The small molecule below binds the protein below.
Small molecule (SMILES): CC(=O)N[C@H]1[C@H](O[C@H]2[C@H](O)[C@@H](NC(C)=O)CO[C@@H]2CO)O[C@H](CO)[C@@H](O[C@@H]2O[C@H](CO[C@H]3O[C@H](CO)[C@@H](O)[C@H](O)[C@@H]3O)[C@@H](O)[C@H](O[C@H]3O[C@H](CO)[C@@H](O)[C@H](O)[C@@H]3O)[C@@H]2O)[C@@H]1O

Binding-site contacts:
Ligand atom O5 contacts residue TYR41 of chain 60.E at 4.4 Å.
Ligand atom C2 contacts residue ARG358 of chain 60.E at 4.3 Å.
Ligand atom C2 contacts residue ASN388 of chain 60.E at 2.5 Å.
Ligand atom C6 contacts residue ARG358 of chain 60.E at 4.4 Å.
Ligand atom C1 contacts residue ARG358 of chain 60.E at 3.7 Å.
Ligand atom C4 contacts residue TYR41 of chain 60.E at 3.9 Å (hydrophobic).
Ligand atom N2 contacts residue ASN388 of chain 60.E at 2.9 Å (h-bond).
Ligand atom O6 contacts residue TYR386 of chain 60.E at 4.0 Å.
Ligand atom C7 contacts residue TYR41 of chain 60.E at 3.5 Å (hydrophobic).
Ligand atom C5 contacts residue ASP338 of chain 60.E at 3.5 Å.
Ligand atom O7 contacts residue ASN388 of chain 60.E at 3.9 Å.
Ligand atom O4 contacts residue TYR41 of chain 60.E at 3.5 Å (h-bond).
Ligand atom C7 contacts residue ASN388 of chain 60.E at 3.6 Å.
Ligand atom C5 contacts residue ASN388 of chain 60.E at 3.6 Å.
Ligand atom C8 contacts residue TYR41 of chain 60.E at 3.6 Å (hydrophobic).
Ligand atom O4 contacts residue ASP338 of chain 60.E at 4.2 Å.
Ligand atom O7 contacts residue GLN39 of chain 60.E at 2.9 Å (h-bond).
Ligand atom C3 contacts residue ASP338 of chain 60.E at 4.5 Å.
Ligand atom C8 contacts residue SER390 of chain 60.E at 3.3 Å.
Ligand atom C4 contacts residue ASP338 of chain 60.E at 4.3 Å.
Ligand atom O6 contacts residue TYR41 of chain 60.E at 3.6 Å.
Ligand atom N2 contacts residue TYR41 of chain 60.E at 4.3 Å.
Ligand atom C6 contacts residue TYR41 of chain 60.E at 3.6 Å (hydrophobic).
Ligand atom O7 contacts residue TYR41 of chain 60.E at 3.3 Å (h-bond).
Ligand atom C3 contacts residue TYR41 of chain 60.E at 4.2 Å (hydrophobic).
Ligand atom C1 contacts residue ASN388 of chain 60.E at 1.4 Å.
Ligand atom C7 contacts residue SER390 of chain 60.E at 4.2 Å.
Ligand atom O6 contacts residue ASP338 of chain 60.E at 2.9 Å (salt-bridge).
Ligand atom C1 contacts residue ASP338 of chain 60.E at 4.3 Å.
Ligand atom O6 contacts residue HIS339 of chain 60.E at 3.9 Å.
Ligand atom O5 contacts residue ARG358 of chain 60.E at 3.4 Å (salt-bridge).
Ligand atom C7 contacts residue GLN39 of chain 60.E at 4.1 Å.
Ligand atom C5 contacts residue TYR41 of chain 60.E at 3.4 Å (hydrophobic).
Ligand atom C3 contacts residue ASN388 of chain 60.E at 3.8 Å.
Ligand atom O6 contacts residue ARG358 of chain 60.E at 3.3 Å.
Ligand atom C8 contacts residue GLU61 of chain 60.E at 3.3 Å.
Ligand atom O5 contacts residue ASN388 of chain 60.E at 2.3 Å (h-bond).
Ligand atom C6 contacts residue ASP338 of chain 60.E at 3.3 Å.
Ligand atom C4 contacts residue ASN388 of chain 60.E at 4.2 Å.
Ligand atom O5 contacts residue ASP338 of chain 60.E at 4.2 Å.

Sequence of chain 60.E:
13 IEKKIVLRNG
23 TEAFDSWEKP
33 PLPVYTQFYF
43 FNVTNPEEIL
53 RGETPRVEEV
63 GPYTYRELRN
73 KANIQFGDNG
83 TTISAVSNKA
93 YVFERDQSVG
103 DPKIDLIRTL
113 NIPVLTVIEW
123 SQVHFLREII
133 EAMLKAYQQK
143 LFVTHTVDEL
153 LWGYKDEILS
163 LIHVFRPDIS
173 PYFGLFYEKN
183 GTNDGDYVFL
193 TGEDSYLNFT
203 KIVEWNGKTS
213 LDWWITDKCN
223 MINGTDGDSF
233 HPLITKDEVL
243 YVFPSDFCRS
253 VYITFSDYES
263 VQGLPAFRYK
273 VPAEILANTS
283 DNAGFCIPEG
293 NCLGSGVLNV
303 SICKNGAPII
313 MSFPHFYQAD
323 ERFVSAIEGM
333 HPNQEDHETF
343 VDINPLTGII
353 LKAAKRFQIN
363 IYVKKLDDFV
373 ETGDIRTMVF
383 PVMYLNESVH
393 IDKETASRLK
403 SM